Sequence of chain 1.C:
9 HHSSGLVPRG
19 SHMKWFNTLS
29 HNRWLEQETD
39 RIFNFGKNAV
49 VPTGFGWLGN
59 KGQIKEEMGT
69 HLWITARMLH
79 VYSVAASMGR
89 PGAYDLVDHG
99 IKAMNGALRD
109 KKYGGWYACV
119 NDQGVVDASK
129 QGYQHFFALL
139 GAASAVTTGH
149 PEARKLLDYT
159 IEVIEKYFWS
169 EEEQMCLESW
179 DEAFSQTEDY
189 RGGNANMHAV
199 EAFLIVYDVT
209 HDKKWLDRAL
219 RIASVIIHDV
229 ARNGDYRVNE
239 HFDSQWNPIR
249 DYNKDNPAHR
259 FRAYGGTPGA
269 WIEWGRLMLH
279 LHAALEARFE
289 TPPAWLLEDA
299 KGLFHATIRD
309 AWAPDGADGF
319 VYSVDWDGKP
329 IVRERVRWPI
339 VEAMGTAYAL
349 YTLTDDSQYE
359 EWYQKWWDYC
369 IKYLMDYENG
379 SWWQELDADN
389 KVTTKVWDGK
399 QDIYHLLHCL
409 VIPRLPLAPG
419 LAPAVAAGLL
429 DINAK

Binding-site contacts:
Ligand atom C2 contacts residue ARG75 of chain 1.C at 3.9 Å.
Ligand atom C2 contacts residue TYR131 of chain 1.C at 3.9 Å (hydrophobic).
Ligand atom C1 contacts residue TRP71 of chain 1.C at 3.9 Å (hydrophobic).
Ligand atom O3 contacts residue TRP71 of chain 1.C at 3.4 Å.
Ligand atom C6 contacts residue ARG258 of chain 1.C at 3.5 Å.
Ligand atom O7 contacts residue PHE259 of chain 1.C at 3.9 Å.
Ligand atom C6 contacts residue TYR131 of chain 1.C at 3.6 Å (hydrophobic).
Ligand atom S1 contacts residue ARG75 of chain 1.C at 3.6 Å (salt-bridge).
Ligand atom O2 contacts residue TRP336 of chain 1.C at 3.4 Å.
Ligand atom O4 contacts residue TYR131 of chain 1.C at 3.3 Å (h-bond).
Ligand atom O1 contacts residue HIS403 of chain 1.C at 3.0 Å.
Ligand atom C1 contacts residue ARG75 of chain 1.C at 3.6 Å.
Ligand atom O7 contacts residue ARG258 of chain 1.C at 3.6 Å (salt-bridge).
Ligand atom C2 contacts residue TRP336 of chain 1.C at 3.9 Å (hydrophobic).
Ligand atom O8 contacts residue TRP395 of chain 1.C at 3.2 Å.
Ligand atom C4 contacts residue GLU271 of chain 1.C at 3.9 Å.
Ligand atom O3 contacts residue ASP400 of chain 1.C at 3.6 Å.
Ligand atom C5 contacts residue TRP336 of chain 1.C at 3.8 Å (hydrophobic).
Ligand atom O3 contacts residue TRP395 of chain 1.C at 3.9 Å.
Ligand atom O5 contacts residue HIS196 of chain 1.C at 3.0 Å (h-bond).
Ligand atom O4 contacts residue ARG75 of chain 1.C at 3.1 Å (salt-bridge).
Ligand atom O8 contacts residue ARG258 of chain 1.C at 2.4 Å (salt-bridge).
Ligand atom O7 contacts residue ASN192 of chain 1.C at 2.9 Å (h-bond).
Ligand atom O5 contacts residue TYR131 of chain 1.C at 2.6 Å (h-bond).
Ligand atom C4 contacts residue HIS403 of chain 1.C at 3.8 Å.
Ligand atom C3 contacts residue TYR131 of chain 1.C at 3.4 Å (hydrophobic).
Ligand atom O6 contacts residue HIS403 of chain 1.C at 3.5 Å.
Ligand atom O6 contacts residue GLU271 of chain 1.C at 2.8 Å (salt-bridge).
Ligand atom O1 contacts residue ASP400 of chain 1.C at 3.2 Å.
Ligand atom O6 contacts residue MET195 of chain 1.C at 3.6 Å.
Ligand atom O4 contacts residue HIS403 of chain 1.C at 3.1 Å (h-bond).
Ligand atom C4 contacts residue TRP336 of chain 1.C at 3.5 Å (hydrophobic).
Ligand atom O8 contacts residue PHE259 of chain 1.C at 3.7 Å.
Ligand atom O3 contacts residue GLN399 of chain 1.C at 2.9 Å (h-bond).
Ligand atom O2 contacts residue GLN382 of chain 1.C at 2.9 Å (h-bond).
Ligand atom C2 contacts residue HIS403 of chain 1.C at 3.9 Å.
Ligand atom C6 contacts residue PHE259 of chain 1.C at 3.6 Å (hydrophobic).
Ligand atom O6 contacts residue HIS196 of chain 1.C at 3.1 Å (h-bond).
Ligand atom O1 contacts residue ARG75 of chain 1.C at 2.6 Å (salt-bridge).
Ligand atom O5 contacts residue ASN192 of chain 1.C at 3.3 Å (h-bond).

A small-molecule ligand and the protein it binds are described below.
Small molecule (SMILES): O=S(=O)(O)C[C@H]1O[C@](O)(CO)[C@@H](O)[C@@H]1O